A small-molecule ligand and the protein it binds are described below.
Small molecule (SMILES): CC(=O)N[C@@H]1[C@@H](O)[C@H](O)[C@@H](CO)O[C@H]1O

Sequence of chain 1.D:
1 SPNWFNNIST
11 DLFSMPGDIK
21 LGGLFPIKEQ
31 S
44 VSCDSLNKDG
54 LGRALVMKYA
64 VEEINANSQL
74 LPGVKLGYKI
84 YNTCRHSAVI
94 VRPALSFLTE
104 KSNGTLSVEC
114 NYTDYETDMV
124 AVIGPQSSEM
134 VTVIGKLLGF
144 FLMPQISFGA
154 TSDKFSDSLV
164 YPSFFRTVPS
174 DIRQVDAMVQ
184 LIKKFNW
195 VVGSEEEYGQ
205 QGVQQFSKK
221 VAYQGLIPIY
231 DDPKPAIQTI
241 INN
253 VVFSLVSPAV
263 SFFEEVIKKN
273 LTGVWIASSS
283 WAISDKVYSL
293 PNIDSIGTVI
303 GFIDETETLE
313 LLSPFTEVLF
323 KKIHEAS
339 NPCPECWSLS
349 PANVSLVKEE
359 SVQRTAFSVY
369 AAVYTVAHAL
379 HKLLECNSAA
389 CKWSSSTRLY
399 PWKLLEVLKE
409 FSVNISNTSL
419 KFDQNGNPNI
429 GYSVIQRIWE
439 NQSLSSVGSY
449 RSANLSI

Binding-site contacts:
Ligand atom C8 contacts residue LYS51 of chain 1.D at 3.2 Å.
Ligand atom C2 contacts residue ASN351 of chain 1.D at 2.4 Å.
Ligand atom C7 contacts residue LYS51 of chain 1.D at 4.3 Å.
Ligand atom C7 contacts residue LEU347 of chain 1.D at 4.3 Å (hydrophobic).
Ligand atom O7 contacts residue LEU54 of chain 1.D at 4.4 Å.
Ligand atom C1 contacts residue ASN351 of chain 1.D at 1.4 Å.
Ligand atom N2 contacts residue ASN351 of chain 1.D at 2.9 Å (h-bond).
Ligand atom O7 contacts residue LEU49 of chain 1.D at 3.5 Å.
Ligand atom O6 contacts residue ALA350 of chain 1.D at 3.7 Å.
Ligand atom C7 contacts residue ASN351 of chain 1.D at 3.4 Å.
Ligand atom N2 contacts residue LEU347 of chain 1.D at 4.5 Å.
Ligand atom O5 contacts residue ALA350 of chain 1.D at 4.4 Å.
Ligand atom O7 contacts residue ASN351 of chain 1.D at 4.3 Å.
Ligand atom C7 contacts residue LEU49 of chain 1.D at 4.2 Å (hydrophobic).
Ligand atom C8 contacts residue LEU49 of chain 1.D at 4.4 Å (hydrophobic).
Ligand atom C3 contacts residue ASN351 of chain 1.D at 3.8 Å.
Ligand atom C8 contacts residue LEU354 of chain 1.D at 3.9 Å (hydrophobic).
Ligand atom O5 contacts residue ASN351 of chain 1.D at 2.3 Å (h-bond).
Ligand atom C5 contacts residue ASN351 of chain 1.D at 3.7 Å.
Ligand atom O7 contacts residue LEU347 of chain 1.D at 4.0 Å.
Ligand atom C8 contacts residue ASN351 of chain 1.D at 3.4 Å.
Ligand atom C4 contacts residue ASN351 of chain 1.D at 4.1 Å.